Sequence of chain 1.E:
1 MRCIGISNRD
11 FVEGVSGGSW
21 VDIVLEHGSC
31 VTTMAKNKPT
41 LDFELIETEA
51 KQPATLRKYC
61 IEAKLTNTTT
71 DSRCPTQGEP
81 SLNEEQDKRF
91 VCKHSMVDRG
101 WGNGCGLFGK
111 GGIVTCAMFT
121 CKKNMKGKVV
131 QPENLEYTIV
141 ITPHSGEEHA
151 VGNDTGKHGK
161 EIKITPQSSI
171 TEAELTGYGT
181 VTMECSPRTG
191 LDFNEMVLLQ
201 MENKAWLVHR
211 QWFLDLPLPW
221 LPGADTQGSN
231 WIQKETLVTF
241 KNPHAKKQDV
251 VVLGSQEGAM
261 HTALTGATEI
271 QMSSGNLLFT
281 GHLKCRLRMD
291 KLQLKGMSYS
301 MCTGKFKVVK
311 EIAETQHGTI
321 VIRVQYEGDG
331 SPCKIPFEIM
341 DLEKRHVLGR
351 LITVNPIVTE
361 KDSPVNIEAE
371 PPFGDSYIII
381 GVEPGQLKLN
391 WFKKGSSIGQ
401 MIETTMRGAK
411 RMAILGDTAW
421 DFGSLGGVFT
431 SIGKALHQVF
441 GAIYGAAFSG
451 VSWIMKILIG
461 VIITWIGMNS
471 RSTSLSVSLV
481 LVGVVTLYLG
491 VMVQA

Sequence of chain 1.C:
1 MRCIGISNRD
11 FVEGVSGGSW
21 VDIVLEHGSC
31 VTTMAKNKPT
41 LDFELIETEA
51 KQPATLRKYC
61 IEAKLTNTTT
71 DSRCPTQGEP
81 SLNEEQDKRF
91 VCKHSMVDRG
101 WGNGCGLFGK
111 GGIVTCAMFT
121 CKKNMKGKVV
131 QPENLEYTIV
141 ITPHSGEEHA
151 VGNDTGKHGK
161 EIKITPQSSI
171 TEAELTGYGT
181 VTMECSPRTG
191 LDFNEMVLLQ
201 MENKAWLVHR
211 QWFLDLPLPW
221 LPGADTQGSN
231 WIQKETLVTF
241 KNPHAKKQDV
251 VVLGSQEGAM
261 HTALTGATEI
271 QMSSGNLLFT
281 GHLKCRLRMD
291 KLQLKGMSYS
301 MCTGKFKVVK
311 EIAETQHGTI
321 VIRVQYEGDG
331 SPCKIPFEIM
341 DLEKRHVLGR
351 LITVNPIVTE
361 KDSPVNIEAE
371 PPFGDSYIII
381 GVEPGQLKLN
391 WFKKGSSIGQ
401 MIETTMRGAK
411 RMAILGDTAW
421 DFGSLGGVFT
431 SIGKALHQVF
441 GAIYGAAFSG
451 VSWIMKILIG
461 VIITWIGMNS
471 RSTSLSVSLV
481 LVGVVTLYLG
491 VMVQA

This small molecule binds to this protein.
Small molecule (SMILES): CC(=O)N[C@H]1[C@H](O[C@H]2[C@H](O)[C@@H](NC(C)=O)CO[C@@H]2CO)O[C@H](CO)[C@@H](O)[C@@H]1O

Binding-site contacts:
Ligand atom O6 contacts residue ASN153 of chain 1.E at 4.5 Å.
Ligand atom C2 contacts residue ASN153 of chain 1.E at 2.4 Å.
Ligand atom C1 contacts residue HIS158 of chain 1.E at 3.9 Å.
Ligand atom C4 contacts residue HIS149 of chain 1.E at 4.4 Å.
Ligand atom C6 contacts residue HIS158 of chain 1.E at 4.0 Å.
Ligand atom O5 contacts residue THR155 of chain 1.E at 4.3 Å.
Ligand atom C5 contacts residue ASN153 of chain 1.E at 3.6 Å.
Ligand atom O6 contacts residue GLY156 of chain 1.E at 4.5 Å.
Ligand atom C1 contacts residue HIS149 of chain 1.E at 3.6 Å.
Ligand atom C1 contacts residue THR155 of chain 1.E at 4.0 Å.
Ligand atom C8 contacts residue GLY102 of chain 1.C at 3.3 Å.
Ligand atom C5 contacts residue HIS149 of chain 1.E at 4.4 Å.
Ligand atom C6 contacts residue HIS149 of chain 1.E at 4.2 Å.
Ligand atom O6 contacts residue HIS149 of chain 1.E at 3.0 Å (h-bond).
Ligand atom C5 contacts residue HIS158 of chain 1.E at 4.2 Å.
Ligand atom O5 contacts residue HIS149 of chain 1.E at 3.5 Å (h-bond).
Ligand atom N2 contacts residue ASN153 of chain 1.E at 2.9 Å (h-bond).
Ligand atom C7 contacts residue ASN153 of chain 1.E at 3.3 Å.
Ligand atom C1 contacts residue ASN153 of chain 1.E at 1.4 Å.
Ligand atom O6 contacts residue HIS158 of chain 1.E at 2.8 Å (h-bond).
Ligand atom C8 contacts residue ASN153 of chain 1.E at 4.0 Å.
Ligand atom C2 contacts residue HIS149 of chain 1.E at 3.7 Å.
Ligand atom C4 contacts residue ASN153 of chain 1.E at 4.2 Å.
Ligand atom C7 contacts residue HIS149 of chain 1.E at 4.5 Å.
Ligand atom C3 contacts residue HIS149 of chain 1.E at 4.5 Å.
Ligand atom C3 contacts residue ASN153 of chain 1.E at 3.8 Å.
Ligand atom O7 contacts residue ASN153 of chain 1.E at 3.3 Å (h-bond).
Ligand atom O5 contacts residue HIS158 of chain 1.E at 3.1 Å (h-bond).
Ligand atom O3 contacts residue HIS149 of chain 1.E at 4.2 Å.
Ligand atom O7 contacts residue HIS149 of chain 1.E at 3.6 Å.
Ligand atom O5 contacts residue ASN153 of chain 1.E at 2.3 Å (h-bond).